Sequence of chain 1.C:
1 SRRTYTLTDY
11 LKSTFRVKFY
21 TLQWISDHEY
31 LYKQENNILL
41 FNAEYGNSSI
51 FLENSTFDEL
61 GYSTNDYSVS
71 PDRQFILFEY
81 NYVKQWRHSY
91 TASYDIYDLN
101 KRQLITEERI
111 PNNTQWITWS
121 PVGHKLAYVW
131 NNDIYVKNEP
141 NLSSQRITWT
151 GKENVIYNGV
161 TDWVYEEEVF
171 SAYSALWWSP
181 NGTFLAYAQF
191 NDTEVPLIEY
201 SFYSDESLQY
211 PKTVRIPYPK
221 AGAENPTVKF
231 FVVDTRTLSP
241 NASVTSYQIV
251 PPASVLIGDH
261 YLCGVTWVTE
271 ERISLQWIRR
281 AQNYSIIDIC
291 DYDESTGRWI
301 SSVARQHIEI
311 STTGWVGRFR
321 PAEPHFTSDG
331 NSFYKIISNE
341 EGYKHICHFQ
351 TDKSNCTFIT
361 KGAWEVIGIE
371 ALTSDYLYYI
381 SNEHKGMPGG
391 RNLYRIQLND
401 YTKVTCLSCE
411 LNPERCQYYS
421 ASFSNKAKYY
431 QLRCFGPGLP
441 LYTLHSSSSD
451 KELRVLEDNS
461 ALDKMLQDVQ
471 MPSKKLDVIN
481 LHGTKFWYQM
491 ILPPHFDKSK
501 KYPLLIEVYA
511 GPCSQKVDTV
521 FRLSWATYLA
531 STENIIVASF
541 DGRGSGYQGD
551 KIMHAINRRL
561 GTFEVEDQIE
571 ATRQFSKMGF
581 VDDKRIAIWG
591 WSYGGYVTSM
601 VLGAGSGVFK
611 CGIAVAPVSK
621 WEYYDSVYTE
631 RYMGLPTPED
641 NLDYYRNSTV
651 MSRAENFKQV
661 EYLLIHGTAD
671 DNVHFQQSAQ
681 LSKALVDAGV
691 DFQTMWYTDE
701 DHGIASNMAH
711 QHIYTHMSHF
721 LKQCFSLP

The protein below binds the small molecule below.
Small molecule (SMILES): CC(=O)N[C@@H]1[C@@H](O)[C@H](O)[C@@H](CO)O[C@H]1O

Binding-site contacts:
Ligand atom C5 contacts residue ASN283 of chain 1.C at 3.7 Å.
Ligand atom C5 contacts residue ALA281 of chain 1.C at 3.9 Å (hydrophobic).
Ligand atom O7 contacts residue ASN283 of chain 1.C at 3.5 Å (h-bond).
Ligand atom C8 contacts residue SER311 of chain 1.C at 3.8 Å.
Ligand atom C7 contacts residue THR312 of chain 1.C at 4.5 Å.
Ligand atom O6 contacts residue ARG558 of chain 1.C at 4.0 Å.
Ligand atom C1 contacts residue ASN283 of chain 1.C at 1.4 Å.
Ligand atom O5 contacts residue ASN283 of chain 1.C at 2.4 Å (h-bond).
Ligand atom O6 contacts residue ASP640 of chain 1.C at 3.7 Å.
Ligand atom C8 contacts residue ASN283 of chain 1.C at 3.8 Å.
Ligand atom C2 contacts residue ASN283 of chain 1.C at 2.4 Å.
Ligand atom O7 contacts residue THR312 of chain 1.C at 4.0 Å.
Ligand atom C7 contacts residue SER311 of chain 1.C at 3.8 Å.
Ligand atom C3 contacts residue ASN283 of chain 1.C at 3.8 Å.
Ligand atom O7 contacts residue SER311 of chain 1.C at 3.4 Å (h-bond).
Ligand atom C1 contacts residue ALA281 of chain 1.C at 4.5 Å (hydrophobic).
Ligand atom C7 contacts residue ASN283 of chain 1.C at 3.1 Å.
Ligand atom N2 contacts residue ASN283 of chain 1.C at 2.8 Å (h-bond).
Ligand atom C6 contacts residue ALA281 of chain 1.C at 3.8 Å (hydrophobic).
Ligand atom C4 contacts residue ASN283 of chain 1.C at 4.2 Å.
Ligand atom C8 contacts residue THR312 of chain 1.C at 3.7 Å.
Ligand atom O7 contacts residue ILE310 of chain 1.C at 4.3 Å.
Ligand atom O5 contacts residue ALA281 of chain 1.C at 3.7 Å.